Sequence of chain 7.MB:
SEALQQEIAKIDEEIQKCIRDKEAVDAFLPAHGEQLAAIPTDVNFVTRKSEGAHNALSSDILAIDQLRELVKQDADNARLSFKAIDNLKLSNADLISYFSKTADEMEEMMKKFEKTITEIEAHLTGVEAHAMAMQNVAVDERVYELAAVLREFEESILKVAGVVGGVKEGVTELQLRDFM

Sequence of chain 7.NA:
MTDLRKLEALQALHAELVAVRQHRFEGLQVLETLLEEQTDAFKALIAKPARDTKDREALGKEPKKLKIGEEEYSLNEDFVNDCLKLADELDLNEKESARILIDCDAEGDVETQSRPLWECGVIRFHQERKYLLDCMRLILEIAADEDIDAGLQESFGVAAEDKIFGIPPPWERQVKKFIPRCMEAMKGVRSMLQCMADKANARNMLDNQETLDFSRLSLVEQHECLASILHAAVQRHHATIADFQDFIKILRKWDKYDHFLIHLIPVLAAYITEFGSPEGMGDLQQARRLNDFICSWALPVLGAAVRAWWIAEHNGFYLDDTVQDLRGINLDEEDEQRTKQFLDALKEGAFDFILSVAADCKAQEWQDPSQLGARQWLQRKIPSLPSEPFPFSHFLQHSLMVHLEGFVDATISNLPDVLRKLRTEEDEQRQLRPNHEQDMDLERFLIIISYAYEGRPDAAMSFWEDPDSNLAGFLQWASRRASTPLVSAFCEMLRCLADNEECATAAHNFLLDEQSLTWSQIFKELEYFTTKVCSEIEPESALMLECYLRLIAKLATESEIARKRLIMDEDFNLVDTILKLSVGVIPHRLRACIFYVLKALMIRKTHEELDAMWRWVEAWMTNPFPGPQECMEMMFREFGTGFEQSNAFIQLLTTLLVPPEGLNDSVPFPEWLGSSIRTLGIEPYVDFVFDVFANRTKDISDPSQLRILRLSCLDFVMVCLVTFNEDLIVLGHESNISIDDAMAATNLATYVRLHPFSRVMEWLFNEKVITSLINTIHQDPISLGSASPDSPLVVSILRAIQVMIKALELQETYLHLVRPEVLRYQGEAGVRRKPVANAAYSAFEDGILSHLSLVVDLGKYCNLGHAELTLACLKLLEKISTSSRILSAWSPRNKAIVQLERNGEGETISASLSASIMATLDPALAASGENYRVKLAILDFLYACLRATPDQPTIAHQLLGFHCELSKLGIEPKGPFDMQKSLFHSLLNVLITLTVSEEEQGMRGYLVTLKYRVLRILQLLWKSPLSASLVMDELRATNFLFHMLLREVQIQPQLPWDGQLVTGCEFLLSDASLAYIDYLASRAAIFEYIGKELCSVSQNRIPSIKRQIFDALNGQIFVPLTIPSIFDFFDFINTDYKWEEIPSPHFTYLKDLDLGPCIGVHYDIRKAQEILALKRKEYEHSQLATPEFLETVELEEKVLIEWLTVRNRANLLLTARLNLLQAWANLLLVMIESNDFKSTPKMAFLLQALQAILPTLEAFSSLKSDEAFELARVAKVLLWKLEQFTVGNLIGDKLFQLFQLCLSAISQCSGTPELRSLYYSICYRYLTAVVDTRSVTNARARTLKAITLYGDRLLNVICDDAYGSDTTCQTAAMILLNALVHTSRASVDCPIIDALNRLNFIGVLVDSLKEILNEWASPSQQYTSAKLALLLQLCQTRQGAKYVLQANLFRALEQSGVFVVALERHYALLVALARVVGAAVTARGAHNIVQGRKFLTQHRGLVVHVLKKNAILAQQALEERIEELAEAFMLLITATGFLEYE

Binding-site contacts:
Ligand atom O contacts residue THR1121 of chain 7.NA at 4.0 Å.
Ligand atom CD1 contacts residue PHE1125 of chain 7.NA at 3.6 Å (hydrophobic).
Ligand atom CD2 contacts residue THR1121 of chain 7.NA at 4.3 Å.
Ligand atom CZ contacts residue ASN1072 of chain 7.NA at 3.5 Å.
Ligand atom CG contacts residue ASN1072 of chain 7.NA at 4.2 Å.
Ligand atom CA contacts residue GLN1063 of chain 7.NA at 4.3 Å.
Ligand atom C contacts residue HIS1126 of chain 7.NA at 4.0 Å.
Ligand atom CE2 contacts residue GLN1063 of chain 7.NA at 3.3 Å.
Ligand atom CD2 contacts residue THR1121 of chain 7.NA at 4.0 Å.
Ligand atom CA contacts residue HIS1126 of chain 7.NA at 4.3 Å.
Ligand atom O contacts residue HIS1126 of chain 7.NA at 3.3 Å (h-bond).
Ligand atom CD1 contacts residue GLN1063 of chain 7.NA at 3.8 Å.
Ligand atom OH contacts residue GLN1063 of chain 7.NA at 3.7 Å.
Ligand atom CG contacts residue THR1121 of chain 7.NA at 3.3 Å.
Ligand atom CE1 contacts residue ASN1072 of chain 7.NA at 3.3 Å.
Ligand atom C contacts residue VAL1202 of chain 7.NA at 4.2 Å (hydrophobic).
Ligand atom CD2 contacts residue HIS1126 of chain 7.NA at 3.4 Å.
Ligand atom CE1 contacts residue THR1121 of chain 7.NA at 3.9 Å.
Ligand atom CD2 contacts residue PHE1125 of chain 7.NA at 4.2 Å (hydrophobic).
Ligand atom OH contacts residue ASP182 of chain 7.MB at 2.3 Å (salt-bridge).
Ligand atom CE2 contacts residue ASP182 of chain 7.MB at 4.2 Å.
Ligand atom CZ contacts residue ASP182 of chain 7.MB at 3.4 Å.
Ligand atom CE1 contacts residue ASP182 of chain 7.MB at 4.0 Å.
Ligand atom CD1 contacts residue ASN1122 of chain 7.NA at 4.3 Å.
Ligand atom CZ contacts residue GLN1063 of chain 7.NA at 4.1 Å.
Ligand atom C contacts residue GLN1063 of chain 7.NA at 3.9 Å.
Ligand atom CD2 contacts residue GLN1063 of chain 7.NA at 3.6 Å.
Ligand atom SD contacts residue ASN1072 of chain 7.NA at 3.7 Å.
Ligand atom CD2 contacts residue LEU1129 of chain 7.NA at 4.2 Å (hydrophobic).
Ligand atom CG contacts residue GLN1063 of chain 7.NA at 4.3 Å.
Ligand atom OH contacts residue HIS1068 of chain 7.NA at 3.8 Å.
Ligand atom CD1 contacts residue THR1121 of chain 7.NA at 3.0 Å.
Ligand atom CG2 contacts residue GLN1063 of chain 7.NA at 3.3 Å.
Ligand atom O contacts residue VAL1202 of chain 7.NA at 3.2 Å.
Ligand atom O contacts residue GLN1063 of chain 7.NA at 2.9 Å (h-bond).
Ligand atom OH contacts residue ASN1072 of chain 7.NA at 3.1 Å (h-bond).
Ligand atom CG contacts residue HIS1126 of chain 7.NA at 4.3 Å.
Ligand atom CD2 contacts residue ALA1120 of chain 7.NA at 3.5 Å (hydrophobic).
Ligand atom CD1 contacts residue ASN1072 of chain 7.NA at 4.0 Å.
Ligand atom CB contacts residue THR1121 of chain 7.NA at 3.3 Å.

This small molecule binds to this protein.
Small molecule (SMILES): CC[C@H](C)[C@H](N)C(=O)N[C@@H](CC(C)C)C(=O)N1CCC[C@H]1C(=O)N[C@@H](CCSC)C(=O)N[C@@H](Cc1ccc(O)cc1)C(=O)N[C@@H](CCCCN)C(=O)N[C@@H](CC(C)C)C(=O)N[C@@H](CO)C(=O)N1CCC[C@H]1C=O